The small molecule below binds the protein below.
Small molecule (SMILES): CC1=C(/C=C/C(C)=C\C=C\C(C)=C\C(=O)O)C(C)(C)CCC1

Sequence of chain 1.F:
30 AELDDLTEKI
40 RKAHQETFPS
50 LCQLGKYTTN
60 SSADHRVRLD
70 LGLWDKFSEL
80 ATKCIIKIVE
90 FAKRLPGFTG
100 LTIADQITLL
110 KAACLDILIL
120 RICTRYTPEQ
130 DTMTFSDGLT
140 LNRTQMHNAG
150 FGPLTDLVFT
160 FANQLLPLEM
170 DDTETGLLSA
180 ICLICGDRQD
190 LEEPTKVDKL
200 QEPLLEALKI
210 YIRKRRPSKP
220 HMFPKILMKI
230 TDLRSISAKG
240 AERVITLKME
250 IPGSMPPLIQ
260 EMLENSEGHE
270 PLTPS

Binding-site contacts:
Ligand atom C15 contacts residue CYS83 of chain 1.F at 3.9 Å (hydrophobic).
Ligand atom C10 contacts residue ILE121 of chain 1.F at 3.8 Å (hydrophobic).
Ligand atom C16 contacts residue ARG242 of chain 1.F at 3.9 Å.
Ligand atom O2 contacts residue SER135 of chain 1.F at 3.0 Å (h-bond).
Ligand atom C17 contacts residue PHE150 of chain 1.F at 3.9 Å (hydrophobic).
Ligand atom C18 contacts residue LEU262 of chain 1.F at 3.9 Å (hydrophobic).
Ligand atom O1 contacts residue SER135 of chain 1.F at 3.0 Å (h-bond).
Ligand atom C18 contacts residue LEU117 of chain 1.F at 3.7 Å (hydrophobic).
Ligand atom C10 contacts residue PHE150 of chain 1.F at 3.9 Å (hydrophobic).
Ligand atom C9 contacts residue LEU117 of chain 1.F at 3.7 Å (hydrophobic).
Ligand atom C18 contacts residue ALA80 of chain 1.F at 3.9 Å (hydrophobic).
Ligand atom C20 contacts residue LEU79 of chain 1.F at 4.0 Å (hydrophobic).
Ligand atom C14 contacts residue CYS83 of chain 1.F at 3.9 Å (hydrophobic).
Ligand atom C12 contacts residue ILE121 of chain 1.F at 3.8 Å (hydrophobic).
Ligand atom C7 contacts residue LEU114 of chain 1.F at 3.8 Å (hydrophobic).
Ligand atom C4 contacts residue LEU262 of chain 1.F at 4.0 Å (hydrophobic).
Ligand atom O1 contacts residue PHE134 of chain 1.F at 3.3 Å.
Ligand atom O1 contacts residue LEU79 of chain 1.F at 4.0 Å.
Ligand atom C15 contacts residue SER135 of chain 1.F at 3.6 Å.
Ligand atom C15 contacts residue PHE134 of chain 1.F at 3.8 Å (hydrophobic).
Ligand atom C19 contacts residue PHE150 of chain 1.F at 3.5 Å (hydrophobic).
Ligand atom C19 contacts residue ILE118 of chain 1.F at 3.4 Å (hydrophobic).
Ligand atom C8 contacts residue PHE76 of chain 1.F at 3.9 Å (hydrophobic).
Ligand atom C6 contacts residue PHE76 of chain 1.F at 3.9 Å (hydrophobic).
Ligand atom O2 contacts residue PHE47 of chain 1.F at 3.4 Å.
Ligand atom C20 contacts residue ALA80 of chain 1.F at 3.5 Å (hydrophobic).
Ligand atom C14 contacts residue PHE134 of chain 1.F at 3.6 Å (hydrophobic).
Ligand atom C10 contacts residue LEU117 of chain 1.F at 3.5 Å (hydrophobic).
Ligand atom C5 contacts residue LEU262 of chain 1.F at 3.9 Å (hydrophobic).
Ligand atom C17 contacts residue GLY149 of chain 1.F at 3.4 Å.
Ligand atom C19 contacts residue LEU114 of chain 1.F at 4.0 Å (hydrophobic).
Ligand atom C9 contacts residue PHE150 of chain 1.F at 3.6 Å (hydrophobic).
Ligand atom C20 contacts residue CYS83 of chain 1.F at 3.7 Å (hydrophobic).
Ligand atom C17 contacts residue PHE76 of chain 1.F at 3.9 Å (hydrophobic).
Ligand atom C16 contacts residue LEU153 of chain 1.F at 3.4 Å (hydrophobic).
Ligand atom C20 contacts residue PHE134 of chain 1.F at 4.0 Å (hydrophobic).
Ligand atom O2 contacts residue CYS83 of chain 1.F at 3.5 Å (h-bond).
Ligand atom O2 contacts residue ARG124 of chain 1.F at 3.6 Å (salt-bridge).
Ligand atom C13 contacts residue PHE134 of chain 1.F at 3.7 Å (hydrophobic).
Ligand atom C8 contacts residue PHE150 of chain 1.F at 3.7 Å (hydrophobic).